Sequence of chain 59.A:
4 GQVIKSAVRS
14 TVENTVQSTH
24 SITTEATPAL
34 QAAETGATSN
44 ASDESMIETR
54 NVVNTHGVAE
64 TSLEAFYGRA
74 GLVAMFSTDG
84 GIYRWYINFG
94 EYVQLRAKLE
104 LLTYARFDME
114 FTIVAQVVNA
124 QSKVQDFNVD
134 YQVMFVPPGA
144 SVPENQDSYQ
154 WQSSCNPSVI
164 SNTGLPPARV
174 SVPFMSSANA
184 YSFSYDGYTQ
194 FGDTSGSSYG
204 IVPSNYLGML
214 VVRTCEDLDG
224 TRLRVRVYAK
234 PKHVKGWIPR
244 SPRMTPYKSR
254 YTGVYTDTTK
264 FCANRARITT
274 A

Binding-site contacts:
Ligand atom C contacts residue ARG216 of chain 59.A at 3.6 Å.
Ligand atom C contacts residue TRP154 of chain 59.A at 4.1 Å (hydrophobic).
Ligand atom C contacts residue CYS1 of chain 60.P at 3.7 Å (hydrophobic).
Ligand atom N contacts residue ASP150 of chain 59.A at 3.4 Å (salt-bridge).
Ligand atom C contacts residue ARG229 of chain 60.A at 3.7 Å.
Ligand atom CA contacts residue LEU75 of chain 60.A at 3.7 Å (hydrophobic).
Ligand atom O contacts residue ARG229 of chain 60.A at 2.9 Å (salt-bridge).
Ligand atom OXT contacts residue CYS1 of chain 60.P at 4.0 Å.
Ligand atom CA contacts residue SER151 of chain 59.A at 4.0 Å.
Ligand atom N contacts residue CYS1 of chain 60.P at 1.3 Å.
Ligand atom CA contacts residue CYS1 of chain 60.P at 2.4 Å (hydrophobic).
Ligand atom OXT contacts residue ARG229 of chain 60.A at 3.1 Å (salt-bridge).
Ligand atom CA contacts residue MET78 of chain 60.A at 4.0 Å (hydrophobic).
Ligand atom OXT contacts residue ARG216 of chain 59.A at 3.0 Å (salt-bridge).
Ligand atom N contacts residue TYR152 of chain 59.A at 4.2 Å.
Ligand atom O contacts residue MET78 of chain 60.A at 3.9 Å.
Ligand atom OXT contacts residue ASP150 of chain 59.A at 4.3 Å.
Ligand atom CA contacts residue TRP154 of chain 59.A at 4.3 Å (hydrophobic).
Ligand atom O contacts residue ARG216 of chain 59.A at 2.9 Å (salt-bridge).
Ligand atom C contacts residue MET78 of chain 60.A at 3.6 Å (hydrophobic).
Ligand atom N contacts residue MET78 of chain 60.A at 3.8 Å.
Ligand atom N contacts residue SER151 of chain 59.A at 3.5 Å (h-bond).
Ligand atom OXT contacts residue MET78 of chain 60.A at 3.5 Å (h-bond).
Ligand atom O contacts residue LEU75 of chain 60.A at 3.8 Å.
Ligand atom CA contacts residue GLN155 of chain 59.A at 4.3 Å.
Ligand atom C contacts residue LEU75 of chain 60.A at 4.2 Å (hydrophobic).
Ligand atom O contacts residue TRP154 of chain 59.A at 4.1 Å.

Sequence of chain 60.A:
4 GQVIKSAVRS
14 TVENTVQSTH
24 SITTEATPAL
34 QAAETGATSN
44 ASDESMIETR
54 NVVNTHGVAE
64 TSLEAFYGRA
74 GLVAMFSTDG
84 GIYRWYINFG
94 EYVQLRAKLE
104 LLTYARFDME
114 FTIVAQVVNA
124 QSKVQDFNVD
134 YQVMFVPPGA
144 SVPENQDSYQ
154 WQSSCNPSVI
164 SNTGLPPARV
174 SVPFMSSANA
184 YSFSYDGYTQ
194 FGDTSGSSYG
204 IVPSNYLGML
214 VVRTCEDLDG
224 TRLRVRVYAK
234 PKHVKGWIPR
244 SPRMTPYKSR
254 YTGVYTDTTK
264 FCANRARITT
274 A

The small molecule below binds the protein below.
Small molecule (SMILES): NCC(=O)O